This small molecule binds to this protein.
Small molecule (SMILES): CC(C)[C@H](C[C@H](O)[C@H](CC1CCCCC1)NC(=O)[C@H](CC(N)=O)NC(=O)c1ccc2ccccc2n1)C(=O)NCC(C)(C)C

Binding-site contacts:
Ligand atom C8 contacts residue GLY49 of chain 1.A at 3.2 Å.
Ligand atom CZ contacts residue PRO81 of chain 1.B at 3.7 Å (hydrophobic).
Ligand atom C3 contacts residue ASP29 of chain 1.A at 3.5 Å.
Ligand atom CA1 contacts residue GLY27 of chain 1.A at 3.6 Å.
Ligand atom OD1 contacts residue ASP30 of chain 1.A at 3.0 Å (salt-bridge).
Ligand atom O contacts residue ASP29 of chain 1.A at 3.2 Å (salt-bridge).
Ligand atom OD1 contacts residue ALA28 of chain 1.A at 3.2 Å.
Ligand atom CG11 contacts residue ILE82 of chain 1.A at 3.2 Å (hydrophobic).
Ligand atom CB1 contacts residue ASP25 of chain 1.B at 3.3 Å.
Ligand atom CH contacts residue ASP25 of chain 1.B at 3.2 Å.
Ligand atom C8 contacts residue GLY48 of chain 1.A at 3.7 Å.
Ligand atom OH contacts residue ASP25 of chain 1.A at 2.8 Å (salt-bridge).
Ligand atom CH contacts residue ASP25 of chain 1.A at 3.8 Å.
Ligand atom CG11 contacts residue LEU23 of chain 1.A at 3.6 Å (hydrophobic).
Ligand atom CB contacts residue GLY48 of chain 1.A at 3.8 Å.
Ligand atom ND2 contacts residue GLY48 of chain 1.A at 3.2 Å (h-bond).
Ligand atom C41 contacts residue ILE50 of chain 1.A at 3.2 Å (hydrophobic).
Ligand atom O2 contacts residue GLY49 of chain 1.B at 3.4 Å.
Ligand atom OD1 contacts residue ASP29 of chain 1.A at 3.3 Å (salt-bridge).
Ligand atom CA1 contacts residue ASP25 of chain 1.B at 3.6 Å.
Ligand atom C11 contacts residue GLY48 of chain 1.B at 3.8 Å.
Ligand atom ND2 contacts residue ASP30 of chain 1.A at 3.1 Å (salt-bridge).
Ligand atom CD2 contacts residue ILE50 of chain 1.A at 3.8 Å (hydrophobic).
Ligand atom N1 contacts residue GLY48 of chain 1.A at 3.0 Å (h-bond).
Ligand atom CG11 contacts residue GLY27 of chain 1.B at 3.7 Å.
Ligand atom C51 contacts residue ILE32 of chain 1.B at 3.6 Å (hydrophobic).
Ligand atom C51 contacts residue VAL47 of chain 1.B at 3.2 Å (hydrophobic).
Ligand atom O1 contacts residue GLY49 of chain 1.A at 3.4 Å.
Ligand atom CB contacts residue ILE84 of chain 1.A at 3.8 Å (hydrophobic).
Ligand atom O contacts residue ALA28 of chain 1.A at 3.5 Å.
Ligand atom C contacts residue GLY48 of chain 1.A at 3.8 Å.
Ligand atom OH contacts residue GLY27 of chain 1.A at 3.6 Å.
Ligand atom N2 contacts residue GLY27 of chain 1.A at 2.9 Å (h-bond).
Ligand atom CG contacts residue ASP30 of chain 1.A at 3.7 Å.
Ligand atom CE2 contacts residue THR80 of chain 1.B at 3.5 Å.
Ligand atom N contacts residue GLY48 of chain 1.A at 3.1 Å (h-bond).
Ligand atom CG contacts residue ILE32 of chain 1.A at 3.8 Å (hydrophobic).
Ligand atom OH contacts residue ASP25 of chain 1.B at 3.0 Å (salt-bridge).
Ligand atom C31 contacts residue ALA28 of chain 1.B at 3.2 Å (hydrophobic).
Ligand atom C2 contacts residue GLY48 of chain 1.A at 3.6 Å.

Sequence of chain 1.B:
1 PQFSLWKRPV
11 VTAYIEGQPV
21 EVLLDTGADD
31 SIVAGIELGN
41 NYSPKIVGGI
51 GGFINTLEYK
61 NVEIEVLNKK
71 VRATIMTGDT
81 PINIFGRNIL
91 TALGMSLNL

Sequence of chain 1.A:
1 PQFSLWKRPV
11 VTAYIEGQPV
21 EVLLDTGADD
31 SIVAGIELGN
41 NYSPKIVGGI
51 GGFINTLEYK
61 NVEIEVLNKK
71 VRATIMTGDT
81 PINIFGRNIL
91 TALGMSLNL